A small-molecule ligand and the protein it binds are described below.
Small molecule (SMILES): CC(=O)N[C@@H]1[C@@H](O)[C@H](O)[C@@H](CO)O[C@H]1O

Binding-site contacts:
Ligand atom C5 contacts residue ASN162 of chain 1.A at 3.7 Å.
Ligand atom C7 contacts residue ASN162 of chain 1.A at 3.9 Å.
Ligand atom N2 contacts residue ASN162 of chain 1.A at 2.9 Å (h-bond).
Ligand atom C8 contacts residue GLU129 of chain 1.A at 4.0 Å.
Ligand atom C8 contacts residue ASN161 of chain 1.A at 4.5 Å.
Ligand atom O5 contacts residue ASN162 of chain 1.A at 2.4 Å (h-bond).
Ligand atom C8 contacts residue SER109 of chain 1.A at 3.7 Å.
Ligand atom C4 contacts residue ASN162 of chain 1.A at 4.2 Å.
Ligand atom C3 contacts residue ASN162 of chain 1.A at 3.8 Å.
Ligand atom C2 contacts residue ASN162 of chain 1.A at 2.4 Å.
Ligand atom O7 contacts residue ASN162 of chain 1.A at 4.4 Å.
Ligand atom C1 contacts residue ASN162 of chain 1.A at 1.4 Å.

Sequence of chain 1.A:
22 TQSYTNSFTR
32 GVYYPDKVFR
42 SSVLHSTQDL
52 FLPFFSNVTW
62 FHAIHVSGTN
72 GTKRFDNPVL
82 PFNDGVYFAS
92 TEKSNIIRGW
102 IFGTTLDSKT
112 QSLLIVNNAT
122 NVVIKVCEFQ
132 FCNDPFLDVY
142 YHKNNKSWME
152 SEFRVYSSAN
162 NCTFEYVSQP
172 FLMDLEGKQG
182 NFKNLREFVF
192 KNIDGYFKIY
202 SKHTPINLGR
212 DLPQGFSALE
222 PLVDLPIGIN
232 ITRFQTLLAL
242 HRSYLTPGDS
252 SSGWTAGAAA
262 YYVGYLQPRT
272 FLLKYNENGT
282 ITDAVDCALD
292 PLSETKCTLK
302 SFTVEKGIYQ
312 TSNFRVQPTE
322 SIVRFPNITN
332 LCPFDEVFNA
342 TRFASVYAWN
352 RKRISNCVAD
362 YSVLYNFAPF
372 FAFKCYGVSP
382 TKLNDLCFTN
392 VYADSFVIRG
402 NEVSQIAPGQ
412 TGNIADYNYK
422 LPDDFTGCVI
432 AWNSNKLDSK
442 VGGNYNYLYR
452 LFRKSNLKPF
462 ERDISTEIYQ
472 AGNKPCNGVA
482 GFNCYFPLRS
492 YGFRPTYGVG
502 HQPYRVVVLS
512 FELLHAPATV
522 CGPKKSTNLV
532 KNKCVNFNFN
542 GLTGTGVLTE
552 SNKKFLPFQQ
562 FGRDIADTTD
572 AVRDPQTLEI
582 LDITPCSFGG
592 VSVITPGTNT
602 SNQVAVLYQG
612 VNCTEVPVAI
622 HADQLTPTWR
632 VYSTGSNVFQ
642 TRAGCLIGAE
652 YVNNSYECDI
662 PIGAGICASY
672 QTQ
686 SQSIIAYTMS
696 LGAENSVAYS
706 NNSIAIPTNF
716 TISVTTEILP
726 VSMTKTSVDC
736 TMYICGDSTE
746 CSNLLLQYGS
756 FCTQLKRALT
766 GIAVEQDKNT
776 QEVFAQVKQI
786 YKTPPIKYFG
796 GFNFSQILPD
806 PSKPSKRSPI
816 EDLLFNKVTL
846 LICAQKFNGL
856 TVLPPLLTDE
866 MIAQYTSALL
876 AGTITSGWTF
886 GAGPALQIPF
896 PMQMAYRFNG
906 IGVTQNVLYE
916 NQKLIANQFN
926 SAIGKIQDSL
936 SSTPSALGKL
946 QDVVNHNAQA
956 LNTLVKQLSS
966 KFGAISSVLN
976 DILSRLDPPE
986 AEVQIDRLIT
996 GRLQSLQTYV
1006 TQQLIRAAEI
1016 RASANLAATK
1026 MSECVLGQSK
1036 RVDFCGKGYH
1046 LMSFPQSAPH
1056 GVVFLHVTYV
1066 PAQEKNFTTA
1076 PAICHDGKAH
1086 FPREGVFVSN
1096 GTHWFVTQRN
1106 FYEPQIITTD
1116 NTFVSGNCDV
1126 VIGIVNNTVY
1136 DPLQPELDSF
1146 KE